Sequence of chain 3.B:
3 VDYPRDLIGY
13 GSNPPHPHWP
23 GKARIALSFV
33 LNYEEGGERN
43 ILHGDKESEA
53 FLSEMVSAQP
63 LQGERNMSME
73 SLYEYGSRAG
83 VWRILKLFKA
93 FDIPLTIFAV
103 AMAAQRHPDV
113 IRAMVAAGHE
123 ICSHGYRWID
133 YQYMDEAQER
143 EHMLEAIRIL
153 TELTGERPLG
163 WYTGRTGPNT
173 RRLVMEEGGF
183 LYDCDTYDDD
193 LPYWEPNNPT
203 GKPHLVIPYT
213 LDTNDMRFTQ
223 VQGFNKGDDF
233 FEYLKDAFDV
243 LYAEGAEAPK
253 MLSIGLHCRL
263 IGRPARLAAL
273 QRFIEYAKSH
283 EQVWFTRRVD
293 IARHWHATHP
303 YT

Binding-site contacts:
Ligand atom O1 contacts residue MET218 of chain 3.B at 4.2 Å.
Ligand atom N1 contacts residue HIS126 of chain 3.B at 3.2 Å (h-bond).
Ligand atom N1 contacts residue TYR164 of chain 3.B at 4.0 Å.
Ligand atom N contacts residue LEU54 of chain 3.B at 3.7 Å.
Ligand atom O1 contacts residue GLU36 of chain 3.B at 2.6 Å (salt-bridge).
Ligand atom O1 contacts residue TRP130 of chain 3.B at 4.1 Å.
Ligand atom O1 contacts residue ASN34 of chain 3.B at 3.8 Å.
Ligand atom C contacts residue GLU36 of chain 3.B at 4.3 Å.
Ligand atom C1 contacts residue MET218 of chain 3.B at 4.4 Å (hydrophobic).
Ligand atom C2 contacts residue GLU36 of chain 3.B at 3.2 Å.
Ligand atom N contacts residue HIS259 of chain 3.B at 4.0 Å.
Ligand atom C2 contacts residue LEU54 of chain 3.B at 4.2 Å (hydrophobic).
Ligand atom C contacts residue GLY166 of chain 3.B at 4.1 Å.
Ligand atom C1 contacts residue TRP130 of chain 3.B at 4.2 Å (hydrophobic).
Ligand atom N contacts residue PHE53 of chain 3.B at 3.9 Å.
Ligand atom O1 contacts residue HIS259 of chain 3.B at 2.4 Å (h-bond).
Ligand atom C2 contacts residue ASN34 of chain 3.B at 4.5 Å.
Ligand atom C1 contacts residue PHE53 of chain 3.B at 3.7 Å (hydrophobic).
Ligand atom O contacts residue ARG167 of chain 3.B at 3.7 Å.
Ligand atom N1 contacts residue TRP130 of chain 3.B at 2.9 Å (h-bond).
Ligand atom C contacts residue TYR164 of chain 3.B at 4.2 Å (hydrophobic).
Ligand atom N contacts residue MET218 of chain 3.B at 3.4 Å.
Ligand atom C2 contacts residue MET218 of chain 3.B at 4.1 Å (hydrophobic).
Ligand atom O contacts residue THR165 of chain 3.B at 3.2 Å (h-bond).
Ligand atom C2 contacts residue HIS126 of chain 3.B at 4.2 Å.
Ligand atom C contacts residue THR165 of chain 3.B at 4.3 Å.
Ligand atom O contacts residue TRP130 of chain 3.B at 3.5 Å (h-bond).
Ligand atom N1 contacts residue ASN34 of chain 3.B at 4.3 Å.
Ligand atom C2 contacts residue HIS259 of chain 3.B at 3.5 Å.
Ligand atom C2 contacts residue TRP130 of chain 3.B at 3.6 Å (hydrophobic).
Ligand atom O contacts residue HIS126 of chain 3.B at 3.7 Å.
Ligand atom O contacts residue GLY166 of chain 3.B at 3.1 Å.
Ligand atom C contacts residue HIS126 of chain 3.B at 4.0 Å.
Ligand atom N1 contacts residue GLU36 of chain 3.B at 3.1 Å (salt-bridge).
Ligand atom N contacts residue TRP130 of chain 3.B at 3.9 Å.
Ligand atom C contacts residue TRP130 of chain 3.B at 3.3 Å (hydrophobic).
Ligand atom N contacts residue GLU36 of chain 3.B at 4.5 Å.
Ligand atom O contacts residue TYR164 of chain 3.B at 4.1 Å.
Ligand atom O1 contacts residue HIS126 of chain 3.B at 4.3 Å.
Ligand atom O1 contacts residue LEU54 of chain 3.B at 4.0 Å.

The protein below binds the small molecule below.
Small molecule (SMILES): O=C1CNC(=O)N1